The small molecule below binds the protein below.
Small molecule (SMILES): OC[C@@H]1O[C@@](CO)(O[C@H]2O[C@H](CO)[C@@H](O)C(O)[C@@H]2O)[C@@H](O)[C@H]1O

Sequence of chain 1.E:
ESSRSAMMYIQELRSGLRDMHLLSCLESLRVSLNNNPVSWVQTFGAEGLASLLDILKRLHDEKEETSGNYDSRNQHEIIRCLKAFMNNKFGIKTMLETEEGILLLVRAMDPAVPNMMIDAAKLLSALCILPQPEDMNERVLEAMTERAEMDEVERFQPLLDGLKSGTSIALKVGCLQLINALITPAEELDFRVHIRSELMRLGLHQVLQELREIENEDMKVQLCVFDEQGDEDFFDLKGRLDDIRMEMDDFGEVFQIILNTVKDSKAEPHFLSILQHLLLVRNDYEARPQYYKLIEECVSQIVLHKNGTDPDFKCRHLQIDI

Sequence of chain 1.G:
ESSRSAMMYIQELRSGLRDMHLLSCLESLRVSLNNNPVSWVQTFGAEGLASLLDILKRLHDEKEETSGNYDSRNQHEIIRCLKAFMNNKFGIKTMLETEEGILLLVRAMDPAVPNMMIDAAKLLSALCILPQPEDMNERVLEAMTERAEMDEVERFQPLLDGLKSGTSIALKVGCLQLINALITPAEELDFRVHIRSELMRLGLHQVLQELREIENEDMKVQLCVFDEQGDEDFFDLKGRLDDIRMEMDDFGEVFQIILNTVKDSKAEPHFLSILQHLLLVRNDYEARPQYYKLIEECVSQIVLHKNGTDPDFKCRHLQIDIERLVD

Binding-site contacts:
Ligand atom C4 contacts residue ARG201 of chain 1.G at 4.3 Å.
Ligand atom O6 contacts residue GLU154 of chain 1.G at 3.5 Å (salt-bridge).
Ligand atom C2 contacts residue GLU286 of chain 1.E at 4.5 Å.
Ligand atom C3 contacts residue HIS194 of chain 1.G at 4.5 Å.
Ligand atom C4 contacts residue HIS194 of chain 1.G at 4.2 Å.
Ligand atom O6 contacts residue ARG155 of chain 1.G at 4.2 Å.
Ligand atom O4 contacts residue ARG155 of chain 1.G at 4.3 Å.
Ligand atom O6 contacts residue GLU198 of chain 1.G at 3.3 Å (salt-bridge).
Ligand atom C5 contacts residue GLU154 of chain 1.G at 4.4 Å.
Ligand atom O1 contacts residue GLU286 of chain 1.E at 3.9 Å.
Ligand atom O6 contacts residue THR145 of chain 1.G at 4.0 Å.
Ligand atom O4 contacts residue GLU198 of chain 1.G at 4.3 Å.
Ligand atom O4 contacts residue GLU154 of chain 1.G at 3.3 Å (salt-bridge).
Ligand atom O4 contacts residue ARG201 of chain 1.G at 3.1 Å (salt-bridge).
Ligand atom C6 contacts residue GLU154 of chain 1.G at 4.0 Å.
Ligand atom O3 contacts residue GLU154 of chain 1.G at 4.2 Å.
Ligand atom O6 contacts residue ARG155 of chain 1.G at 4.4 Å.
Ligand atom C6 contacts residue GLU198 of chain 1.G at 3.0 Å.
Ligand atom C1 contacts residue GLU286 of chain 1.E at 4.0 Å.
Ligand atom O3 contacts residue GLU286 of chain 1.E at 3.8 Å.
Ligand atom C3 contacts residue GLU154 of chain 1.G at 3.8 Å.
Ligand atom O3 contacts residue ARG201 of chain 1.G at 4.4 Å.
Ligand atom O3 contacts residue HIS194 of chain 1.G at 3.6 Å (h-bond).
Ligand atom C5 contacts residue GLU198 of chain 1.G at 4.3 Å.
Ligand atom C4 contacts residue GLU154 of chain 1.G at 3.3 Å.
Ligand atom O4 contacts residue HIS194 of chain 1.G at 3.3 Å (h-bond).
Ligand atom C6 contacts residue ARG155 of chain 1.G at 3.7 Å.
Ligand atom C6 contacts residue ARG155 of chain 1.G at 4.2 Å.
Ligand atom C3 contacts residue GLU286 of chain 1.E at 4.1 Å.